The protein below binds the small molecule below.
Small molecule (SMILES): OC[C@H]1O[C@H](O[C@H]2O[C@H](CO)[C@@H](O)[C@H](O)[C@H]2O)[C@H](O)[C@@H](O)[C@@H]1O

Binding-site contacts:
Ligand atom C2 contacts residue THR366 of chain 1.B at 4.3 Å.
Ligand atom O5 contacts residue BCN1 of chain 1.U at 4.5 Å.
Ligand atom C6 contacts residue BCN1 of chain 1.U at 3.5 Å.
Ligand atom C6 contacts residue SER135 of chain 1.B at 3.6 Å.
Ligand atom C5 contacts residue THR366 of chain 1.B at 4.3 Å.
Ligand atom O6 contacts residue PHE363 of chain 1.B at 4.4 Å.
Ligand atom C6 contacts residue PRO364 of chain 1.B at 4.4 Å (hydrophobic).
Ligand atom C3 contacts residue SER135 of chain 1.B at 3.5 Å.
Ligand atom O6 contacts residue BCN1 of chain 1.U at 3.2 Å.
Ligand atom C5 contacts residue SER135 of chain 1.B at 3.6 Å.
Ligand atom C2 contacts residue GLU136 of chain 1.B at 3.8 Å.
Ligand atom O3 contacts residue LYS134 of chain 1.B at 3.9 Å.
Ligand atom O2 contacts residue GLU136 of chain 1.B at 2.8 Å (salt-bridge).
Ligand atom O5 contacts residue SER135 of chain 1.B at 3.4 Å (h-bond).
Ligand atom C1 contacts residue SER135 of chain 1.B at 4.0 Å.
Ligand atom C4 contacts residue SER135 of chain 1.B at 4.0 Å.
Ligand atom O4 contacts residue PRO364 of chain 1.B at 4.4 Å.
Ligand atom C6 contacts residue GLC1 of chain 1.H at 3.5 Å.
Ligand atom O4 contacts residue PHE363 of chain 1.B at 3.8 Å.
Ligand atom C1 contacts residue GLU136 of chain 1.B at 4.3 Å.
Ligand atom C6 contacts residue PHE363 of chain 1.B at 4.2 Å (hydrophobic).
Ligand atom O6 contacts residue GLC2 of chain 1.J at 2.8 Å (h-bond).
Ligand atom O6 contacts residue ASN139 of chain 1.B at 3.4 Å (h-bond).
Ligand atom O4 contacts residue GLN133 of chain 1.B at 4.3 Å.
Ligand atom C6 contacts residue ASN139 of chain 1.B at 3.5 Å.
Ligand atom O4 contacts residue LYS134 of chain 1.B at 3.7 Å.
Ligand atom C3 contacts residue GLU136 of chain 1.B at 3.6 Å.
Ligand atom O4 contacts residue SER135 of chain 1.B at 3.2 Å (h-bond).
Ligand atom C6 contacts residue GLC2 of chain 1.J at 3.6 Å.
Ligand atom C2 contacts residue SER135 of chain 1.B at 4.3 Å.
Ligand atom O3 contacts residue SER135 of chain 1.B at 4.0 Å.
Ligand atom C1 contacts residue THR366 of chain 1.B at 4.0 Å.
Ligand atom C5 contacts residue BCN1 of chain 1.U at 3.9 Å.
Ligand atom C6 contacts residue THR366 of chain 1.B at 3.7 Å.
Ligand atom C4 contacts residue GLC2 of chain 1.J at 4.3 Å.
Ligand atom O6 contacts residue GLC1 of chain 1.H at 3.2 Å (h-bond).
Ligand atom C4 contacts residue THR366 of chain 1.B at 4.1 Å.
Ligand atom O3 contacts residue GLU136 of chain 1.B at 3.0 Å (salt-bridge).

Sequence of chain 1.B:
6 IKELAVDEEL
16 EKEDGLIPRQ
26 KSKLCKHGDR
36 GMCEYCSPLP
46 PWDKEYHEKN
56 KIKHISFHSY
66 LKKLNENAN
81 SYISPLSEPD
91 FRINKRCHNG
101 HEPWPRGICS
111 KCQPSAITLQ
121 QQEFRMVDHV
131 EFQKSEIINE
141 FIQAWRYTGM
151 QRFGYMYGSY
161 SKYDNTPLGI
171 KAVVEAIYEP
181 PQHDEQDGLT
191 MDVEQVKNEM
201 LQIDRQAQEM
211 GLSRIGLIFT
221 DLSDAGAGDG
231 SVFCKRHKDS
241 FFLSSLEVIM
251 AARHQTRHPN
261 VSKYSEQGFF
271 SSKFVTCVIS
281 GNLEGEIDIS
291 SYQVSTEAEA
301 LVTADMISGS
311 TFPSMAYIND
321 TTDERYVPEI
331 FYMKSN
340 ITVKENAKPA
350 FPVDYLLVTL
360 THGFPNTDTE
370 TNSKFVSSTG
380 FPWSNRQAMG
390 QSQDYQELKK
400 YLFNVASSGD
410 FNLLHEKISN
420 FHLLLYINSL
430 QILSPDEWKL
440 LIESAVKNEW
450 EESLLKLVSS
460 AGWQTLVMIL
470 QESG